Sequence of chain 1.B:
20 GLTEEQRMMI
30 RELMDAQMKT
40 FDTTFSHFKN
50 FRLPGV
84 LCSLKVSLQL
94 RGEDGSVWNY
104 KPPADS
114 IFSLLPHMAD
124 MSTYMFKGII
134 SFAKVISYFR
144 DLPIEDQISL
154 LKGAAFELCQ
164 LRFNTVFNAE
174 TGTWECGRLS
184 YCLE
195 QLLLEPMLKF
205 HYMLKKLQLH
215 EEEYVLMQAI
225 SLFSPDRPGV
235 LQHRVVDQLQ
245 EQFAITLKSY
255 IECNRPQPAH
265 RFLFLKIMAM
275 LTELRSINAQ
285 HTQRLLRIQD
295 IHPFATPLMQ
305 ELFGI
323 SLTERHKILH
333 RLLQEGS

The small molecule below binds the protein below.
Small molecule (SMILES): CCC[C@@H](CC)Oc1ccc(C(C)(C)C)cc1NC(=O)c1nnn(-c2cc(OC)ccc2OC)c1C

Binding-site contacts:
Ligand atom C08 contacts residue WSX1 of chain 1.E at 0.6 Å.
Ligand atom C18 contacts residue WSX1 of chain 1.E at 0.2 Å.
Ligand atom C04 contacts residue WSX1 of chain 1.E at 0.3 Å.
Ligand atom C11 contacts residue WSX1 of chain 1.E at 0.8 Å.
Ligand atom C19 contacts residue WSX1 of chain 1.E at 0.1 Å.
Ligand atom C16 contacts residue WSX1 of chain 1.E at 0.2 Å.
Ligand atom C12 contacts residue WSX1 of chain 1.E at 1.4 Å.
Ligand atom C11 contacts residue GLN163 of chain 1.B at 3.2 Å.
Ligand atom C14 contacts residue WSX1 of chain 1.E at 0.3 Å.
Ligand atom C05 contacts residue WSX1 of chain 1.E at 0.4 Å.
Ligand atom O29 contacts residue WSX1 of chain 1.E at 0.2 Å (h-bond).
Ligand atom C13 contacts residue WSX1 of chain 1.E at 0.4 Å.
Ligand atom C09 contacts residue WSX1 of chain 1.E at 0.7 Å.
Ligand atom C27 contacts residue WSX1 of chain 1.E at 0.1 Å.
Ligand atom O34 contacts residue WSX1 of chain 1.E at 0.1 Å (h-bond).
Ligand atom C36 contacts residue WSX1 of chain 1.E at 0.1 Å.
Ligand atom C21 contacts residue WSX1 of chain 1.E at 0.2 Å.
Ligand atom C17 contacts residue WSX1 of chain 1.E at 0.3 Å.
Ligand atom N03 contacts residue WSX1 of chain 1.E at 0.3 Å (h-bond).
Ligand atom N25 contacts residue GLN163 of chain 1.B at 3.1 Å (h-bond).
Ligand atom C35 contacts residue WSX1 of chain 1.E at 0.2 Å.
Ligand atom O06 contacts residue WSX1 of chain 1.E at 0.5 Å (h-bond).
Ligand atom C31 contacts residue WSX1 of chain 1.E at 0.2 Å.
Ligand atom C07 contacts residue WSX1 of chain 1.E at 1.3 Å.
Ligand atom N26 contacts residue GLN163 of chain 1.B at 3.1 Å (h-bond).
Ligand atom C23 contacts residue WSX1 of chain 1.E at 0.2 Å.
Ligand atom C10 contacts residue WSX1 of chain 1.E at 1.3 Å.
Ligand atom C33 contacts residue WSX1 of chain 1.E at 0.1 Å.
Ligand atom C20 contacts residue WSX1 of chain 1.E at 0.3 Å.
Ligand atom N24 contacts residue WSX1 of chain 1.E at 0.1 Å (h-bond).
Ligand atom C02 contacts residue WSX1 of chain 1.E at 0.3 Å.
Ligand atom O01 contacts residue WSX1 of chain 1.E at 0.3 Å (h-bond).
Ligand atom N26 contacts residue WSX1 of chain 1.E at 0.1 Å (h-bond).
Ligand atom C22 contacts residue WSX1 of chain 1.E at 0.2 Å.
Ligand atom N25 contacts residue WSX1 of chain 1.E at 0.2 Å (h-bond).
Ligand atom C28 contacts residue WSX1 of chain 1.E at 0.2 Å.
Ligand atom C32 contacts residue WSX1 of chain 1.E at 0.2 Å.
Ligand atom C15 contacts residue WSX1 of chain 1.E at 0.3 Å.
Ligand atom C14 contacts residue LEU87 of chain 1.B at 3.1 Å (hydrophobic).
Ligand atom C30 contacts residue WSX1 of chain 1.E at 0.2 Å.